Sequence of chain 2.B:
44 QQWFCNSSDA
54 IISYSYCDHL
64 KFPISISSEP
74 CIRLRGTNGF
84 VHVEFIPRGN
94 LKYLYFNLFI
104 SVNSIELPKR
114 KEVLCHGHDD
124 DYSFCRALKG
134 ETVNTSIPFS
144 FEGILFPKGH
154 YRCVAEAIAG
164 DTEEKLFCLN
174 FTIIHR

Binding-site contacts:
Ligand atom C8 contacts residue ASN173 of chain 2.B at 3.4 Å.
Ligand atom C2 contacts residue ASN173 of chain 2.B at 2.5 Å.
Ligand atom O7 contacts residue VAL157 of chain 2.B at 4.5 Å.
Ligand atom O3 contacts residue ASP61 of chain 2.B at 3.5 Å (salt-bridge).
Ligand atom C7 contacts residue ASN173 of chain 2.B at 3.5 Å.
Ligand atom C1 contacts residue ASN173 of chain 2.B at 1.5 Å.
Ligand atom N2 contacts residue ASP61 of chain 2.B at 4.5 Å.
Ligand atom C6 contacts residue ARG155 of chain 2.B at 3.4 Å.
Ligand atom C2 contacts residue ASP61 of chain 2.B at 3.9 Å.
Ligand atom O7 contacts residue HIS62 of chain 2.B at 4.4 Å.
Ligand atom C5 contacts residue ARG155 of chain 2.B at 3.6 Å.
Ligand atom C4 contacts residue ASN173 of chain 2.B at 4.3 Å.
Ligand atom C8 contacts residue ASP61 of chain 2.B at 3.1 Å.
Ligand atom O5 contacts residue ARG155 of chain 2.B at 3.7 Å.
Ligand atom C5 contacts residue ASN173 of chain 2.B at 3.7 Å.
Ligand atom C3 contacts residue ASN173 of chain 2.B at 3.9 Å.
Ligand atom C3 contacts residue ASP61 of chain 2.B at 4.1 Å.
Ligand atom C1 contacts residue ARG155 of chain 2.B at 3.7 Å.
Ligand atom C4 contacts residue ASP61 of chain 2.B at 4.3 Å.
Ligand atom O5 contacts residue ASN173 of chain 2.B at 2.4 Å (h-bond).
Ligand atom O7 contacts residue ASN173 of chain 2.B at 4.4 Å.
Ligand atom C8 contacts residue CYS60 of chain 2.B at 3.7 Å (hydrophobic).
Ligand atom C7 contacts residue ASP61 of chain 2.B at 4.3 Å.
Ligand atom N2 contacts residue ASN173 of chain 2.B at 3.0 Å (h-bond).

This small molecule binds to this protein.
Small molecule (SMILES): CC(=O)N[C@@H]1[C@@H](O)[C@H](O)[C@@H](CO)O[C@H]1O